Binding-site contacts:
Ligand atom C6 contacts residue 5LD1 of chain 20.E at 1.4 Å.
Ligand atom C8 contacts residue 5LD1 of chain 20.E at 0.3 Å.
Ligand atom O13 contacts residue 5LD1 of chain 20.E at 0.7 Å (h-bond).
Ligand atom C5 contacts residue 5LD1 of chain 20.E at 0.3 Å.
Ligand atom O11 contacts residue ARG119 of chain 20.A at 2.9 Å (salt-bridge).
Ligand atom N2 contacts residue 5LD1 of chain 20.E at 0.8 Å (h-bond).
Ligand atom C5 contacts residue MN1 of chain 20.C at 3.2 Å.
Ligand atom C6 contacts residue GLU171 of chain 19.A at 3.2 Å.
Ligand atom O13 contacts residue GLU19 of chain 12.A at 2.7 Å (salt-bridge).
Ligand atom C7 contacts residue GLU19 of chain 12.A at 3.4 Å.
Ligand atom O13 contacts residue MN1 of chain 20.B at 2.4 Å.
Ligand atom N4 contacts residue HIS71 of chain 12.A at 3.0 Å (h-bond).
Ligand atom O10 contacts residue ARG97 of chain 20.A at 2.8 Å (salt-bridge).
Ligand atom O12 contacts residue SER197 of chain 20.A at 2.6 Å (h-bond).
Ligand atom C5 contacts residue MN1 of chain 20.B at 3.3 Å.
Ligand atom N4 contacts residue GLU75 of chain 12.A at 3.1 Å (salt-bridge).
Ligand atom N4 contacts residue 5LD1 of chain 20.E at 0.1 Å (h-bond).
Ligand atom N1 contacts residue HIS167 of chain 19.A at 3.1 Å (h-bond).
Ligand atom C3 contacts residue MN1 of chain 20.C at 3.2 Å.
Ligand atom O13 contacts residue GLU171 of chain 19.A at 3.4 Å (salt-bridge).
Ligand atom O11 contacts residue 5LD1 of chain 20.E at 0.1 Å (h-bond).
Ligand atom C5 contacts residue HIS71 of chain 12.A at 3.1 Å.
Ligand atom N2 contacts residue MN1 of chain 20.B at 3.3 Å.
Ligand atom N1 contacts residue 5LD1 of chain 20.E at 0.4 Å (h-bond).
Ligand atom P9 contacts residue 5LD1 of chain 20.E at 0.2 Å.
Ligand atom N4 contacts residue HIS168 of chain 19.A at 3.3 Å (h-bond).
Ligand atom C7 contacts residue 5LD1 of chain 20.E at 0.5 Å.
Ligand atom O12 contacts residue 5LD1 of chain 20.E at 0.3 Å (h-bond).
Ligand atom O11 contacts residue LYS199 of chain 20.A at 2.6 Å (salt-bridge).
Ligand atom C3 contacts residue 5LD1 of chain 20.E at 0.6 Å.
Ligand atom N1 contacts residue HIS72 of chain 12.A at 3.3 Å (h-bond).
Ligand atom O10 contacts residue ARG119 of chain 20.A at 3.0 Å (salt-bridge).
Ligand atom N1 contacts residue GLU171 of chain 19.A at 3.1 Å (salt-bridge).
Ligand atom N1 contacts residue MN1 of chain 20.B at 2.2 Å.
Ligand atom N4 contacts residue MN1 of chain 20.C at 2.2 Å.
Ligand atom O13 contacts residue HIS72 of chain 12.A at 3.2 Å (h-bond).
Ligand atom O10 contacts residue 5LD1 of chain 20.E at 0.5 Å (h-bond).
Ligand atom O12 contacts residue ARG97 of chain 20.A at 2.8 Å (salt-bridge).
Ligand atom C5 contacts residue HIS167 of chain 19.A at 3.3 Å.
Ligand atom O10 contacts residue LYS175 of chain 19.A at 2.8 Å (salt-bridge).

Sequence of chain 19.A:
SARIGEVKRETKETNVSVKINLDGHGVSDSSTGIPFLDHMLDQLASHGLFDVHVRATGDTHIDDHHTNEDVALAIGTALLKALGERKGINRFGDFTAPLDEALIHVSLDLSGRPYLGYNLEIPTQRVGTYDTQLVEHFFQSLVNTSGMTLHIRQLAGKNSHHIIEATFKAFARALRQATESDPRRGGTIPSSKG

A small-molecule ligand and the protein it binds are described below.
Small molecule (SMILES): O=P(O)(O)C[C@@H](O)Cn1cncn1

Sequence of chain 20.A:
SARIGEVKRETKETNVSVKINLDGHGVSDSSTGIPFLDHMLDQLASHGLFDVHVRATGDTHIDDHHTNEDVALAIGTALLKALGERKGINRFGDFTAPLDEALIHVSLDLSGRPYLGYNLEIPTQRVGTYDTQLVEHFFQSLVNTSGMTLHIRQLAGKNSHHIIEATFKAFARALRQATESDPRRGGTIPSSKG

Sequence of chain 12.A:
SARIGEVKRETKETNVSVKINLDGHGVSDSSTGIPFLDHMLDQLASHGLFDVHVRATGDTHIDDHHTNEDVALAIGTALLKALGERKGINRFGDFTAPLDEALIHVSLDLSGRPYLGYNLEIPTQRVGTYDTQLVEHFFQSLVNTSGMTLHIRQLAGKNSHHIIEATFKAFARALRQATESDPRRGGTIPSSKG